Sequence of chain 1.C:
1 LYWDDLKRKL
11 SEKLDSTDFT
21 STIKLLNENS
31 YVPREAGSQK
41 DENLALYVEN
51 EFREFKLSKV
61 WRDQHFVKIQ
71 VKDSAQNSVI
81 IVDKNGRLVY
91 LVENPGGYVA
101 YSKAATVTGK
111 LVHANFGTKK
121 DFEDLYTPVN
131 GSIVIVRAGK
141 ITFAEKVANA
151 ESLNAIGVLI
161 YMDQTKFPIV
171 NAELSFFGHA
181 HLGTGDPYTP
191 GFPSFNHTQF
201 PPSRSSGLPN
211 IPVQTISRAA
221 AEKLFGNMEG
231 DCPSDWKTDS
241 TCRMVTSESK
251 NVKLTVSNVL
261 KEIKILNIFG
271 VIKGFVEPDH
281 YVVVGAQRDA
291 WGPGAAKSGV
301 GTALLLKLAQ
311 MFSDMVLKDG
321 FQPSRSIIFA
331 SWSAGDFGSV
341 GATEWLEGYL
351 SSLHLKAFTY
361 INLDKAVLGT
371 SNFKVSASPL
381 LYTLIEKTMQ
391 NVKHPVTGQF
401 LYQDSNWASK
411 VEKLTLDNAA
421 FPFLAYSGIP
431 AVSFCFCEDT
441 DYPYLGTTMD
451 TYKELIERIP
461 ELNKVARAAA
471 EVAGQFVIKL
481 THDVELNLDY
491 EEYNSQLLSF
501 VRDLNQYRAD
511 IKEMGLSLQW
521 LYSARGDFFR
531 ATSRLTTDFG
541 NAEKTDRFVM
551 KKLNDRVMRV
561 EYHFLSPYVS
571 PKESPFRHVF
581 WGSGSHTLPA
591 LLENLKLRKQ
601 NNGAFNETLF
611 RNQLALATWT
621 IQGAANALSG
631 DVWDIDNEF

A small-molecule ligand and the protein it binds are described below.
Small molecule (SMILES): CC(=O)N[C@@H]1[C@@H](O)[C@H](O)[C@@H](CO)O[C@H]1O

Binding-site contacts:
Ligand atom O7 contacts residue ASN196 of chain 1.C at 2.3 Å (h-bond).
Ligand atom C3 contacts residue PHE66 of chain 1.C at 4.4 Å (hydrophobic).
Ligand atom C5 contacts residue ASN196 of chain 1.C at 3.7 Å.
Ligand atom O5 contacts residue ASN196 of chain 1.C at 2.4 Å (h-bond).
Ligand atom C4 contacts residue ASN196 of chain 1.C at 4.3 Å.
Ligand atom O6 contacts residue GLU262 of chain 1.C at 3.8 Å.
Ligand atom N2 contacts residue TRP520 of chain 1.D at 4.5 Å.
Ligand atom C1 contacts residue ASN196 of chain 1.C at 1.5 Å.
Ligand atom C3 contacts residue ASN196 of chain 1.C at 3.8 Å.
Ligand atom N2 contacts residue ASN196 of chain 1.C at 2.8 Å (h-bond).
Ligand atom O5 contacts residue PHE66 of chain 1.C at 4.2 Å.
Ligand atom C7 contacts residue ASN196 of chain 1.C at 2.9 Å.
Ligand atom O5 contacts residue GLU262 of chain 1.C at 4.3 Å.
Ligand atom O6 contacts residue THR198 of chain 1.C at 4.2 Å.
Ligand atom C6 contacts residue GLU262 of chain 1.C at 4.2 Å.
Ligand atom C2 contacts residue ASN196 of chain 1.C at 2.5 Å.
Ligand atom C8 contacts residue ASN196 of chain 1.C at 4.2 Å.
Ligand atom C5 contacts residue PHE66 of chain 1.C at 3.8 Å (hydrophobic).
Ligand atom C8 contacts residue TRP520 of chain 1.D at 3.4 Å (hydrophobic).
Ligand atom C7 contacts residue TRP520 of chain 1.D at 3.8 Å (hydrophobic).
Ligand atom C1 contacts residue PHE66 of chain 1.C at 4.2 Å (hydrophobic).
Ligand atom O7 contacts residue TRP520 of chain 1.D at 3.7 Å.
Ligand atom C8 contacts residue PHE639 of chain 1.D at 3.9 Å (hydrophobic).

Sequence of chain 1.D:
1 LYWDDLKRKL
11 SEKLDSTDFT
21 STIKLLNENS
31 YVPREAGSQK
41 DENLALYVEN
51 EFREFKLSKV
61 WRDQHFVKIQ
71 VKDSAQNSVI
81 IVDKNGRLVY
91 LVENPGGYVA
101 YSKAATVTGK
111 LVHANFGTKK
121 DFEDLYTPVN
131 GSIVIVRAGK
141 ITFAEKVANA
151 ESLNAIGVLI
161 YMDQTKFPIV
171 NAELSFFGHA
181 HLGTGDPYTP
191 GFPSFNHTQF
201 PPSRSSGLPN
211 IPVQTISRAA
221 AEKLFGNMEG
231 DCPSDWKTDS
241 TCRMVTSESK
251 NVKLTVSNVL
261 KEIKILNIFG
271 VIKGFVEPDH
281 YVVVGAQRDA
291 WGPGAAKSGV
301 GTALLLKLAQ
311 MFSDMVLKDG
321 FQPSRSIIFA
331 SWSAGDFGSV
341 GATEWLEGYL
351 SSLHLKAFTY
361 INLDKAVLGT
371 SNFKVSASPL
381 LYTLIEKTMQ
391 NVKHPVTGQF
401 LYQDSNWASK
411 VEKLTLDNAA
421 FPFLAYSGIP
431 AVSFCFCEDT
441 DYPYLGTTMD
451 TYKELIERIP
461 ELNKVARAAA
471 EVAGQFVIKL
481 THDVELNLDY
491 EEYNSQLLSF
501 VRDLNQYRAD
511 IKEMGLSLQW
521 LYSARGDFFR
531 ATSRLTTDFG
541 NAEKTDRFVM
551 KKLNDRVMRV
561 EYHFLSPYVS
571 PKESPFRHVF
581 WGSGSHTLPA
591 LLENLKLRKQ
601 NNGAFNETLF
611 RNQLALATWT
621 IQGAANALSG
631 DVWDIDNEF